The small molecule below binds the protein below.
Small molecule (SMILES): CC(=O)N[C@H]1[C@H](O[C@H]2[C@H](O)[C@@H](NC(C)=O)CO[C@@H]2CO)O[C@H](CO)[C@@H](O)[C@@H]1O

Sequence of chain 1.H:
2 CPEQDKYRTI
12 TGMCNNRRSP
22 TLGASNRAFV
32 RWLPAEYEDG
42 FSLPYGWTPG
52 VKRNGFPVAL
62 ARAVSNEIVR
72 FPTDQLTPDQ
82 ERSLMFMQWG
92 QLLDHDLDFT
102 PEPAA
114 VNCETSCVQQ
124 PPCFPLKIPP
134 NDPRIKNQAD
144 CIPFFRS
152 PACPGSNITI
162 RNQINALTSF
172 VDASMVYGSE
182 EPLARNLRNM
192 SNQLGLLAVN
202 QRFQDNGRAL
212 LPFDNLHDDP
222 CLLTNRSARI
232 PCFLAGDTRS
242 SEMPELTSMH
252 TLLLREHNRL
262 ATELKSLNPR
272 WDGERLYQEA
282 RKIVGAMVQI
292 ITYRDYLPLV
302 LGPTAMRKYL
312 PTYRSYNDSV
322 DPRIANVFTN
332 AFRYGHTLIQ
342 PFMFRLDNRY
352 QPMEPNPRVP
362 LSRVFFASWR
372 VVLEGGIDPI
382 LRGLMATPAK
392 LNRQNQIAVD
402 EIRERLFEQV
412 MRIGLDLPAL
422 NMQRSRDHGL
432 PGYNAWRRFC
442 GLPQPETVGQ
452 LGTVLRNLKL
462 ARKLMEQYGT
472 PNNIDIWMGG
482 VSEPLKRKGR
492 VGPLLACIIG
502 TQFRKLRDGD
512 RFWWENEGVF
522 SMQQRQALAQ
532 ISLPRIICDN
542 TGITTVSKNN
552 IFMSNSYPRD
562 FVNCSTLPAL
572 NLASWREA

Binding-site contacts:
Ligand atom C7 contacts residue TRP370 of chain 1.H at 4.5 Å (hydrophobic).
Ligand atom C4 contacts residue ASN226 of chain 1.H at 4.2 Å.
Ligand atom C3 contacts residue ASN226 of chain 1.H at 3.7 Å.
Ligand atom C7 contacts residue ASN226 of chain 1.H at 3.4 Å.
Ligand atom C1 contacts residue TRP370 of chain 1.H at 4.4 Å (hydrophobic).
Ligand atom C6 contacts residue LEU374 of chain 1.H at 3.9 Å (hydrophobic).
Ligand atom C2 contacts residue ASN226 of chain 1.H at 2.3 Å.
Ligand atom O6 contacts residue LEU374 of chain 1.H at 3.9 Å.
Ligand atom N2 contacts residue ASN226 of chain 1.H at 2.7 Å (h-bond).
Ligand atom C5 contacts residue ASN226 of chain 1.H at 3.7 Å.
Ligand atom C8 contacts residue ASN226 of chain 1.H at 4.2 Å.
Ligand atom O6 contacts residue ALA229 of chain 1.H at 4.0 Å.
Ligand atom C1 contacts residue ALA229 of chain 1.H at 4.2 Å (hydrophobic).
Ligand atom O7 contacts residue TRP370 of chain 1.H at 3.8 Å.
Ligand atom O5 contacts residue ALA229 of chain 1.H at 3.8 Å.
Ligand atom C5 contacts residue SER228 of chain 1.H at 3.8 Å.
Ligand atom O5 contacts residue SER228 of chain 1.H at 3.9 Å.
Ligand atom O5 contacts residue ASN226 of chain 1.H at 2.4 Å (h-bond).
Ligand atom C1 contacts residue SER228 of chain 1.H at 3.7 Å.
Ligand atom C2 contacts residue TRP370 of chain 1.H at 4.2 Å (hydrophobic).
Ligand atom O7 contacts residue ASN226 of chain 1.H at 3.9 Å.
Ligand atom O6 contacts residue SER228 of chain 1.H at 4.0 Å.
Ligand atom C1 contacts residue ASN226 of chain 1.H at 1.4 Å.
Ligand atom O5 contacts residue TRP370 of chain 1.H at 4.1 Å.